This protein binds this small molecule.
Small molecule (SMILES): O=C(/C=C/c1cccnc1)NCCCCC1CCN(C(=O)c2ccccc2)CC1

Sequence of chain 1.A:
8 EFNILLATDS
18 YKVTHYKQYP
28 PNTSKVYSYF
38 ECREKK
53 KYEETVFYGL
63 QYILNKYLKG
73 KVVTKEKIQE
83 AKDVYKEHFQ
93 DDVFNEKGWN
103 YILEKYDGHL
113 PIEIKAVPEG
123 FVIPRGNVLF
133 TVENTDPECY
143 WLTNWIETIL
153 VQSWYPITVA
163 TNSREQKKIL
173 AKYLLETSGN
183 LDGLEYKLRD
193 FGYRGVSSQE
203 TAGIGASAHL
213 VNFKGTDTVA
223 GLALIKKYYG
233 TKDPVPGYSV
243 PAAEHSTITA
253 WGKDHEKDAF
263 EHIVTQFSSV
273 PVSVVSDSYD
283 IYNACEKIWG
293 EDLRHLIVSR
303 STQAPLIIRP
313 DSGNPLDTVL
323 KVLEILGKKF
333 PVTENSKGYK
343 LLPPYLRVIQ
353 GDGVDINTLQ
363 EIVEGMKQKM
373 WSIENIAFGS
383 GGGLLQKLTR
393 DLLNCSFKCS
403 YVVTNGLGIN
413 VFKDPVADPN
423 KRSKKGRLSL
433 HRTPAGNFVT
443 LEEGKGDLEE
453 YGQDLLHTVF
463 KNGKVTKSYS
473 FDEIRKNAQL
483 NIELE

Binding-site contacts:
Ligand atom CAX contacts residue ALA244 of chain 1.B at 3.4 Å (hydrophobic).
Ligand atom NAV contacts residue ARG196 of chain 1.B at 3.6 Å (salt-bridge).
Ligand atom CAM contacts residue PHE193 of chain 1.B at 3.6 Å (hydrophobic).
Ligand atom CAG contacts residue PRO307 of chain 1.B at 3.6 Å (hydrophobic).
Ligand atom NAW contacts residue ALA244 of chain 1.B at 3.6 Å.
Ligand atom OAA contacts residue ARG311 of chain 1.B at 3.6 Å.
Ligand atom CAO contacts residue VAL242 of chain 1.B at 3.8 Å (hydrophobic).
Ligand atom OAA contacts residue SER275 of chain 1.B at 2.8 Å (h-bond).
Ligand atom CAS contacts residue ILE309 of chain 1.B at 3.7 Å (hydrophobic).
Ligand atom CAM contacts residue ARG311 of chain 1.B at 3.7 Å.
Ligand atom CAP contacts residue VAL242 of chain 1.B at 3.8 Å (hydrophobic).
Ligand atom CAZ contacts residue PHE193 of chain 1.B at 3.8 Å (hydrophobic).
Ligand atom CAC contacts residue PHE193 of chain 1.B at 3.3 Å (hydrophobic).
Ligand atom CAJ contacts residue ASP219 of chain 1.B at 3.4 Å.
Ligand atom CAR contacts residue ARG191 of chain 1.B at 3.7 Å.
Ligand atom NAV contacts residue TYR18 of chain 1.A at 3.5 Å (h-bond).
Ligand atom CAY contacts residue EDO1 of chain 1.Q at 3.5 Å.
Ligand atom CAK contacts residue EDO1 of chain 1.Q at 3.5 Å.
Ligand atom CAD contacts residue PHE193 of chain 1.B at 3.4 Å (hydrophobic).
Ligand atom CAI contacts residue TYR18 of chain 1.A at 3.7 Å (hydrophobic).
Ligand atom OAA contacts residue ALA244 of chain 1.B at 3.8 Å.
Ligand atom CAI contacts residue ARG196 of chain 1.B at 3.4 Å.
Ligand atom CAE contacts residue GLN305 of chain 1.B at 3.4 Å.
Ligand atom CAX contacts residue PHE193 of chain 1.B at 3.5 Å (hydrophobic).
Ligand atom CAI contacts residue PHE193 of chain 1.B at 3.8 Å (hydrophobic).
Ligand atom CAE contacts residue PRO273 of chain 1.B at 3.6 Å (hydrophobic).
Ligand atom CAJ contacts residue PHE193 of chain 1.B at 3.6 Å (hydrophobic).
Ligand atom CAG contacts residue THR304 of chain 1.B at 3.8 Å.
Ligand atom OAA contacts residue PHE193 of chain 1.B at 3.8 Å.
Ligand atom CAF contacts residue PRO273 of chain 1.B at 3.5 Å (hydrophobic).
Ligand atom CAC contacts residue ALA244 of chain 1.B at 3.8 Å (hydrophobic).
Ligand atom CAX contacts residue SER275 of chain 1.B at 3.7 Å.
Ligand atom CAP contacts residue SER275 of chain 1.B at 3.3 Å.
Ligand atom OAB contacts residue EDO1 of chain 1.Q at 3.1 Å (h-bond).
Ligand atom CAM contacts residue TYR18 of chain 1.A at 3.7 Å (hydrophobic).
Ligand atom CAN contacts residue ILE351 of chain 1.B at 3.6 Å (hydrophobic).
Ligand atom CAZ contacts residue TYR18 of chain 1.A at 3.6 Å (hydrophobic).
Ligand atom CAR contacts residue TYR188 of chain 1.B at 3.6 Å (hydrophobic).
Ligand atom CAJ contacts residue TYR18 of chain 1.A at 3.5 Å (hydrophobic).
Ligand atom CAH contacts residue TYR18 of chain 1.A at 3.4 Å (hydrophobic).

Sequence of chain 1.B:
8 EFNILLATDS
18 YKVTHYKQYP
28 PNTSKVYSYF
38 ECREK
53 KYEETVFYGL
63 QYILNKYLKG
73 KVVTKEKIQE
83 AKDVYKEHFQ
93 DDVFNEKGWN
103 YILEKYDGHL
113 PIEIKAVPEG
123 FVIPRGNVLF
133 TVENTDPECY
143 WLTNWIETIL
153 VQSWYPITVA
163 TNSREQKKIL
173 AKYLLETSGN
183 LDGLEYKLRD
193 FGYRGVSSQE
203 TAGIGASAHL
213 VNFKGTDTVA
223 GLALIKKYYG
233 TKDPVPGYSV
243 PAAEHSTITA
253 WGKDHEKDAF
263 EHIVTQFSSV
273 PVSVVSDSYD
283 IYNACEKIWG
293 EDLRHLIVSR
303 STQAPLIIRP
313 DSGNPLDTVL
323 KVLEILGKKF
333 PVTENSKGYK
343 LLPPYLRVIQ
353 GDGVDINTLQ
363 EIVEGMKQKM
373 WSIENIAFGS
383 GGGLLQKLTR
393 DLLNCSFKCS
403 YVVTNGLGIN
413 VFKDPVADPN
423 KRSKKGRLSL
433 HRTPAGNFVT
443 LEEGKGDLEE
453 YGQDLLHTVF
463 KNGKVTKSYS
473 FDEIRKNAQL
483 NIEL